Sequence of chain 1.A:
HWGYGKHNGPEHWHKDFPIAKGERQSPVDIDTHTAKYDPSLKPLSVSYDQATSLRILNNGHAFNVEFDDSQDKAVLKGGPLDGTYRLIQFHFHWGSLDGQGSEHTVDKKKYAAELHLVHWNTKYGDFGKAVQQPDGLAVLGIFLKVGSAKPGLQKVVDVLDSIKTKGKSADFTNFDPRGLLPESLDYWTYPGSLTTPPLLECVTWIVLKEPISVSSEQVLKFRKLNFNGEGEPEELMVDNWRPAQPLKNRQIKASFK

A small-molecule ligand and the protein it binds are described below.
Small molecule (SMILES): CC1(C)OB(c2ccc(NS(N)(=O)=O)cc2)OC1(C)C

Binding-site contacts:
Ligand atom C3 contacts residue GOL1 of chain 1.D at 3.9 Å.
Ligand atom N1 contacts residue GLU105 of chain 1.A at 4.0 Å.
Ligand atom O1 contacts residue HIS93 of chain 1.A at 3.1 Å.
Ligand atom O2 contacts residue THR197 of chain 1.A at 2.9 Å (h-bond).
Ligand atom C6 contacts residue THR198 of chain 1.A at 3.2 Å.
Ligand atom B contacts residue PHE129 of chain 1.A at 3.4 Å.
Ligand atom S1 contacts residue HIS93 of chain 1.A at 3.8 Å.
Ligand atom C4 contacts residue GLN91 of chain 1.A at 3.8 Å.
Ligand atom C1 contacts residue GOL1 of chain 1.D at 4.0 Å.
Ligand atom N1 contacts residue THR197 of chain 1.A at 2.7 Å (h-bond).
Ligand atom C11 contacts residue PHE129 of chain 1.A at 3.8 Å (hydrophobic).
Ligand atom N2 contacts residue ZN1 of chain 1.B at 4.0 Å.
Ligand atom C4 contacts residue PHE129 of chain 1.A at 4.0 Å (hydrophobic).
Ligand atom O1 contacts residue VAL120 of chain 1.A at 4.0 Å.
Ligand atom C1 contacts residue THR198 of chain 1.A at 3.7 Å.
Ligand atom N2 contacts residue THR198 of chain 1.A at 3.2 Å (h-bond).
Ligand atom N1 contacts residue HIS93 of chain 1.A at 3.4 Å (h-bond).
Ligand atom C11 contacts residue ILE90 of chain 1.A at 3.4 Å (hydrophobic).
Ligand atom C4 contacts residue GOL1 of chain 1.D at 3.6 Å.
Ligand atom C3 contacts residue GLN91 of chain 1.A at 3.3 Å.
Ligand atom O2 contacts residue LEU196 of chain 1.A at 3.1 Å.
Ligand atom C1 contacts residue LEU196 of chain 1.A at 4.0 Å (hydrophobic).
Ligand atom C2 contacts residue GLN91 of chain 1.A at 3.9 Å.
Ligand atom S1 contacts residue ZN1 of chain 1.B at 3.1 Å.
Ligand atom N1 contacts residue HIS118 of chain 1.A at 3.3 Å (h-bond).
Ligand atom N1 contacts residue HIS95 of chain 1.A at 3.2 Å (h-bond).
Ligand atom N1 contacts residue ZN1 of chain 1.B at 2.0 Å.
Ligand atom C2 contacts residue VAL120 of chain 1.A at 3.9 Å (hydrophobic).
Ligand atom C2 contacts residue HIS93 of chain 1.A at 4.0 Å.
Ligand atom C5 contacts residue GOL1 of chain 1.D at 3.6 Å.
Ligand atom C6 contacts residue GOL1 of chain 1.D at 3.6 Å.
Ligand atom C12 contacts residue GLN91 of chain 1.A at 4.0 Å.
Ligand atom O4 contacts residue GLN91 of chain 1.A at 3.6 Å.
Ligand atom C10 contacts residue PHE129 of chain 1.A at 3.3 Å (hydrophobic).
Ligand atom O3 contacts residue PHE129 of chain 1.A at 3.4 Å.
Ligand atom O4 contacts residue PHE129 of chain 1.A at 3.4 Å.
Ligand atom O1 contacts residue HIS118 of chain 1.A at 3.7 Å.
Ligand atom S1 contacts residue THR197 of chain 1.A at 3.8 Å.
Ligand atom C7 contacts residue PHE129 of chain 1.A at 3.8 Å (hydrophobic).
Ligand atom O1 contacts residue ZN1 of chain 1.B at 3.1 Å.